Sequence of chain 1.B:
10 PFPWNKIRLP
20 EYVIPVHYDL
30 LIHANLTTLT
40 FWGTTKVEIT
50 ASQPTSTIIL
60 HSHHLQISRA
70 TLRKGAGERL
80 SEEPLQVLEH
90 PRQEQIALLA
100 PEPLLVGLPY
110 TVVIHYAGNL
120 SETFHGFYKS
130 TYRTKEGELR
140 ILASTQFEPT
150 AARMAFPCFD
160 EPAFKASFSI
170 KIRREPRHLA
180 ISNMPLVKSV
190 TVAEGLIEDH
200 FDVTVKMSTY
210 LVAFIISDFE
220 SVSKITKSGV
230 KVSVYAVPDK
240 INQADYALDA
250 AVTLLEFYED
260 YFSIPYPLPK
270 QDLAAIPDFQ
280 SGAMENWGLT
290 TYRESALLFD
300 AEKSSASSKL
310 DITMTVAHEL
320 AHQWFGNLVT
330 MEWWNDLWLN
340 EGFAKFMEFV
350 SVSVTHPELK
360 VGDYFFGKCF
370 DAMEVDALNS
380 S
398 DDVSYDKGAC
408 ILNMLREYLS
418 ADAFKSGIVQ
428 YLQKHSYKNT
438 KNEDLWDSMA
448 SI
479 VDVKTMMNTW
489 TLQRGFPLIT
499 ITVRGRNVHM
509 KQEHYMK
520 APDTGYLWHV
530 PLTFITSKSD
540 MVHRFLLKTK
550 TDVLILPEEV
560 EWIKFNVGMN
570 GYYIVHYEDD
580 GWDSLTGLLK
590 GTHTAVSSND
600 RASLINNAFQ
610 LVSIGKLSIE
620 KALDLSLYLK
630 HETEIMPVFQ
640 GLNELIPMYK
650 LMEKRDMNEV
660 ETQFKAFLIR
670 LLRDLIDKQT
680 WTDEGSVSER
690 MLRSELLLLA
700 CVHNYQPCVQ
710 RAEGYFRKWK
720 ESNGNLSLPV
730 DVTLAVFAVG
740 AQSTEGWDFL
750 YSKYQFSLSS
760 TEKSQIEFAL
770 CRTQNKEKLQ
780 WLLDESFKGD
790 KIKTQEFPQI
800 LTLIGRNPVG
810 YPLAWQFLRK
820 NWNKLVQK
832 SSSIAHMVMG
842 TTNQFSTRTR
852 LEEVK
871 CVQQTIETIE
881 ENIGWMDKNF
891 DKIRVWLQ

Binding-site contacts:
Ligand atom C1 contacts residue ASN34 of chain 1.B at 1.5 Å.
Ligand atom C7 contacts residue ALA33 of chain 1.B at 4.4 Å (hydrophobic).
Ligand atom C8 contacts residue ALA33 of chain 1.B at 4.1 Å (hydrophobic).
Ligand atom O5 contacts residue THR36 of chain 1.B at 4.0 Å.
Ligand atom C2 contacts residue ASN34 of chain 1.B at 2.7 Å.
Ligand atom C5 contacts residue THR36 of chain 1.B at 4.3 Å.
Ligand atom N2 contacts residue GLU174 of chain 1.B at 3.4 Å (salt-bridge).
Ligand atom C4 contacts residue ASN34 of chain 1.B at 4.4 Å.
Ligand atom O7 contacts residue ASN34 of chain 1.B at 3.2 Å (h-bond).
Ligand atom C8 contacts residue HIS32 of chain 1.B at 3.8 Å.
Ligand atom N2 contacts residue ASN34 of chain 1.B at 3.1 Å (h-bond).
Ligand atom O6 contacts residue THR36 of chain 1.B at 3.2 Å.
Ligand atom C8 contacts residue LEU195 of chain 1.B at 4.4 Å (hydrophobic).
Ligand atom C8 contacts residue ASN34 of chain 1.B at 4.5 Å.
Ligand atom C7 contacts residue ASN34 of chain 1.B at 3.3 Å.
Ligand atom O5 contacts residue THR37 of chain 1.B at 4.4 Å.
Ligand atom C7 contacts residue GLU174 of chain 1.B at 4.1 Å.
Ligand atom C3 contacts residue GLU174 of chain 1.B at 4.2 Å.
Ligand atom O7 contacts residue HIS32 of chain 1.B at 2.8 Å (h-bond).
Ligand atom C5 contacts residue ASN34 of chain 1.B at 3.8 Å.
Ligand atom C6 contacts residue ASN34 of chain 1.B at 4.4 Å.
Ligand atom C8 contacts residue GLU174 of chain 1.B at 3.5 Å.
Ligand atom O6 contacts residue GLU193 of chain 1.B at 4.2 Å.
Ligand atom O6 contacts residue THR37 of chain 1.B at 4.3 Å.
Ligand atom C1 contacts residue GLU174 of chain 1.B at 3.6 Å.
Ligand atom O3 contacts residue LEU195 of chain 1.B at 4.5 Å.
Ligand atom O6 contacts residue ASN34 of chain 1.B at 4.2 Å.
Ligand atom O7 contacts residue ALA33 of chain 1.B at 4.1 Å.
Ligand atom C2 contacts residue GLU174 of chain 1.B at 3.9 Å.
Ligand atom O5 contacts residue ASN34 of chain 1.B at 2.5 Å (h-bond).
Ligand atom C3 contacts residue ASN34 of chain 1.B at 3.9 Å.
Ligand atom C7 contacts residue HIS32 of chain 1.B at 3.6 Å.
Ligand atom C1 contacts residue THR36 of chain 1.B at 4.1 Å.
Ligand atom C8 contacts residue ARG173 of chain 1.B at 4.1 Å.

The small molecule below binds the protein below.
Small molecule (SMILES): CC(=O)N[C@H]1[C@H](O[C@H]2[C@H](O)[C@@H](NC(C)=O)CO[C@@H]2CO)O[C@H](CO)[C@@H](O)[C@@H]1O